Sequence of chain 1.A:
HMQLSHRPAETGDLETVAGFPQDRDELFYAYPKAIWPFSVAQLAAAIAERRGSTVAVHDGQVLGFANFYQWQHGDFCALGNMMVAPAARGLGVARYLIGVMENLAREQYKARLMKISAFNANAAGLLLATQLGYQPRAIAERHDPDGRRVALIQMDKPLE

Binding-site contacts:
Ligand atom C11 contacts residue ALA49 of chain 1.A at 4.2 Å (hydrophobic).
Ligand atom N9 contacts residue ALA42 of chain 1.A at 3.5 Å (h-bond).
Ligand atom C7 contacts residue ALA45 of chain 1.A at 3.8 Å (hydrophobic).
Ligand atom O5 contacts residue ALA45 of chain 1.A at 4.2 Å.
Ligand atom C11 contacts residue ALA46 of chain 1.A at 3.7 Å (hydrophobic).
Ligand atom C6 contacts residue ALA45 of chain 1.A at 4.0 Å (hydrophobic).
Ligand atom C5 contacts residue ALA45 of chain 1.A at 4.2 Å (hydrophobic).
Ligand atom O9A contacts residue ALA46 of chain 1.A at 3.5 Å.
Ligand atom C4 contacts residue ALA49 of chain 1.A at 4.4 Å (hydrophobic).
Ligand atom C7 contacts residue ALA46 of chain 1.A at 4.4 Å (hydrophobic).
Ligand atom C3 contacts residue ALA49 of chain 1.A at 4.4 Å (hydrophobic).
Ligand atom N9 contacts residue ALA46 of chain 1.A at 4.1 Å.
Ligand atom C6 contacts residue ALA49 of chain 1.A at 4.3 Å (hydrophobic).
Ligand atom C8 contacts residue ALA42 of chain 1.A at 4.0 Å (hydrophobic).
Ligand atom C8 contacts residue ALA46 of chain 1.A at 4.3 Å (hydrophobic).
Ligand atom C5 contacts residue ALA49 of chain 1.A at 3.6 Å (hydrophobic).
Ligand atom C6 contacts residue ALA46 of chain 1.A at 4.3 Å (hydrophobic).
Ligand atom C9 contacts residue ALA42 of chain 1.A at 3.8 Å (hydrophobic).
Ligand atom C9 contacts residue ALA46 of chain 1.A at 4.0 Å (hydrophobic).
Ligand atom C8 contacts residue ALA45 of chain 1.A at 3.9 Å (hydrophobic).
Ligand atom O5 contacts residue ALA49 of chain 1.A at 4.3 Å.
Ligand atom O9B contacts residue ALA42 of chain 1.A at 3.5 Å.
Ligand atom C10 contacts residue ALA46 of chain 1.A at 3.6 Å (hydrophobic).
Ligand atom O9A contacts residue ALA42 of chain 1.A at 3.5 Å (h-bond).
Ligand atom C11 contacts residue ALA45 of chain 1.A at 4.3 Å (hydrophobic).

The protein below binds the small molecule below.
Small molecule (SMILES): O=C(N[C@H](CO)[C@H](O)c1ccc([N+](=O)[O-])cc1)C(Cl)Cl